The protein below binds the small molecule below.
Small molecule (SMILES): NCC(=O)O

Sequence of chain 1.B:
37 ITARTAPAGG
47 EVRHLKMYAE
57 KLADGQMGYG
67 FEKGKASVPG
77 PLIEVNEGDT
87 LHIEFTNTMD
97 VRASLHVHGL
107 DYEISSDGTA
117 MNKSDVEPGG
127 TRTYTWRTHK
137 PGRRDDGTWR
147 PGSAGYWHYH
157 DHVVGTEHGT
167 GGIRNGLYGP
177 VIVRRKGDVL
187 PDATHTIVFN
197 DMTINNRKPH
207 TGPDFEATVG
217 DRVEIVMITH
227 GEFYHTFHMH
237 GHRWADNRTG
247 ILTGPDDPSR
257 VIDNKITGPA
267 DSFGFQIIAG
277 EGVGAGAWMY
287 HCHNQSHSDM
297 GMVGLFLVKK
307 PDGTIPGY

Binding-site contacts:
Ligand atom C contacts residue ARG244 of chain 1.B at 4.1 Å.
Ligand atom N contacts residue GLY151 of chain 1.B at 3.6 Å.
Ligand atom OXT contacts residue ASP184 of chain 1.B at 3.0 Å (salt-bridge).
Ligand atom O contacts residue THR245 of chain 1.B at 3.7 Å.
Ligand atom N contacts residue ALA150 of chain 1.B at 4.4 Å.
Ligand atom CA contacts residue ARG244 of chain 1.B at 3.6 Å.
Ligand atom CA contacts residue ARG180 of chain 1.B at 4.0 Å.
Ligand atom O contacts residue ASP184 of chain 1.B at 3.9 Å.
Ligand atom N contacts residue VAL179 of chain 1.B at 3.7 Å.
Ligand atom O contacts residue ARG180 of chain 1.B at 4.1 Å.
Ligand atom N contacts residue ASP184 of chain 1.B at 4.0 Å.
Ligand atom O contacts residue TYR152 of chain 1.B at 3.3 Å (h-bond).
Ligand atom N contacts residue THR245 of chain 1.B at 4.1 Å.
Ligand atom O contacts residue GLU220 of chain 1.B at 4.3 Å.
Ligand atom N contacts residue TYR152 of chain 1.B at 4.0 Å.
Ligand atom C contacts residue ARG180 of chain 1.B at 3.7 Å.
Ligand atom CA contacts residue ILE178 of chain 1.B at 4.2 Å (hydrophobic).
Ligand atom O contacts residue ARG244 of chain 1.B at 4.4 Å.
Ligand atom C contacts residue THR245 of chain 1.B at 4.5 Å.
Ligand atom N contacts residue ARG244 of chain 1.B at 3.1 Å (salt-bridge).
Ligand atom CA contacts residue GLY151 of chain 1.B at 4.0 Å.
Ligand atom OXT contacts residue ARG180 of chain 1.B at 3.0 Å (salt-bridge).
Ligand atom CA contacts residue VAL179 of chain 1.B at 3.2 Å (hydrophobic).
Ligand atom C contacts residue TYR152 of chain 1.B at 4.0 Å (hydrophobic).
Ligand atom C contacts residue VAL179 of chain 1.B at 4.5 Å (hydrophobic).
Ligand atom CA contacts residue TYR152 of chain 1.B at 4.4 Å (hydrophobic).
Ligand atom CA contacts residue ASP184 of chain 1.B at 3.4 Å.
Ligand atom C contacts residue ASP184 of chain 1.B at 3.2 Å.